Binding-site contacts:
Ligand atom C9 contacts residue LEU342 of chain 1.B at 3.8 Å (hydrophobic).
Ligand atom C4 contacts residue PHE40 of chain 1.D at 4.0 Å (hydrophobic).
Ligand atom C5 contacts residue TYR45 of chain 1.D at 4.3 Å (hydrophobic).
Ligand atom C7 contacts residue TRP244 of chain 1.B at 4.2 Å (hydrophobic).
Ligand atom C8 contacts residue TYR66 of chain 1.B at 4.3 Å (hydrophobic).
Ligand atom C5 contacts residue TYR66 of chain 1.B at 3.4 Å (hydrophobic).
Ligand atom C2 contacts residue ASP39 of chain 1.D at 3.8 Å.
Ligand atom O contacts residue CYS180 of chain 1.B at 3.3 Å (h-bond).
Ligand atom C2 contacts residue TYR240 of chain 1.B at 3.7 Å (hydrophobic).
Ligand atom C6 contacts residue TYR66 of chain 1.B at 3.2 Å (hydrophobic).
Ligand atom C4 contacts residue ASP39 of chain 1.D at 4.0 Å.
Ligand atom C contacts residue LEU295 of chain 1.B at 3.9 Å (hydrophobic).
Ligand atom C9 contacts residue TYR66 of chain 1.B at 3.4 Å (hydrophobic).
Ligand atom C3 contacts residue ASP39 of chain 1.D at 4.2 Å.
Ligand atom O contacts residue TRP244 of chain 1.B at 4.0 Å.
Ligand atom C3 contacts residue TYR66 of chain 1.B at 4.3 Å (hydrophobic).
Ligand atom O contacts residue HIS129 of chain 1.B at 3.8 Å.
Ligand atom C7 contacts residue CYS180 of chain 1.B at 3.4 Å (hydrophobic).
Ligand atom C6 contacts residue GLN179 of chain 1.B at 4.3 Å.
Ligand atom C8 contacts residue ASP39 of chain 1.D at 3.6 Å.
Ligand atom C6 contacts residue TRP244 of chain 1.B at 3.8 Å (hydrophobic).
Ligand atom C5 contacts residue TYR240 of chain 1.B at 4.3 Å (hydrophobic).
Ligand atom C contacts residue PHE40 of chain 1.D at 4.2 Å (hydrophobic).
Ligand atom O contacts residue TYR66 of chain 1.B at 3.9 Å.
Ligand atom C8 contacts residue GLN179 of chain 1.B at 4.2 Å.
Ligand atom C5 contacts residue GLN179 of chain 1.B at 4.2 Å.
Ligand atom C8 contacts residue PHE177 of chain 1.B at 3.8 Å (hydrophobic).
Ligand atom C4 contacts residue TYR240 of chain 1.B at 4.1 Å (hydrophobic).
Ligand atom C3 contacts residue TYR240 of chain 1.B at 3.5 Å (hydrophobic).
Ligand atom C7 contacts residue TYR66 of chain 1.B at 4.0 Å (hydrophobic).
Ligand atom C1 contacts residue LEU295 of chain 1.B at 4.3 Å (hydrophobic).
Ligand atom O contacts residue CYS171 of chain 1.B at 3.8 Å.
Ligand atom C4 contacts residue TYR66 of chain 1.B at 3.5 Å (hydrophobic).
Ligand atom O contacts residue MSE125 of chain 1.B at 4.2 Å.
Ligand atom C5 contacts residue ASP39 of chain 1.D at 4.3 Å.
Ligand atom C3 contacts residue TRP244 of chain 1.B at 4.0 Å (hydrophobic).
Ligand atom C1 contacts residue PHE40 of chain 1.D at 4.2 Å (hydrophobic).
Ligand atom C7 contacts residue CYS171 of chain 1.B at 3.3 Å (hydrophobic).
Ligand atom C8 contacts residue TYR45 of chain 1.D at 3.2 Å (hydrophobic).
Ligand atom C2 contacts residue PHE40 of chain 1.D at 4.2 Å (hydrophobic).

Sequence of chain 1.D:
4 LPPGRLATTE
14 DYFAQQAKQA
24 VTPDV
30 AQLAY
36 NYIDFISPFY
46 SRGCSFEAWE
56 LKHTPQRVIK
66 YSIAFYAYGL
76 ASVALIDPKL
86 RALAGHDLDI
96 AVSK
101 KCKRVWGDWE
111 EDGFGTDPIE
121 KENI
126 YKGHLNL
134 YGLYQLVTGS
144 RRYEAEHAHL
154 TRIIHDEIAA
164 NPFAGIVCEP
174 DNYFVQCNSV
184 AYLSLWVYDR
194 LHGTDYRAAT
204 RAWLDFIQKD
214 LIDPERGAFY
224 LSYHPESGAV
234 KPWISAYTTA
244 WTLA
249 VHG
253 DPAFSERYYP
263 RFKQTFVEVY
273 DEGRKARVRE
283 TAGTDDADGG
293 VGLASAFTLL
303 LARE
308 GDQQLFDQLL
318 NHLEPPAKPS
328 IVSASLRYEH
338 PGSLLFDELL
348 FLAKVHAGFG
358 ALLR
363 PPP

A protein and the small-molecule ligand that binds it are described below.
Small molecule (SMILES): CC(C)=CCC/C(C)=C/CO

Sequence of chain 1.B:
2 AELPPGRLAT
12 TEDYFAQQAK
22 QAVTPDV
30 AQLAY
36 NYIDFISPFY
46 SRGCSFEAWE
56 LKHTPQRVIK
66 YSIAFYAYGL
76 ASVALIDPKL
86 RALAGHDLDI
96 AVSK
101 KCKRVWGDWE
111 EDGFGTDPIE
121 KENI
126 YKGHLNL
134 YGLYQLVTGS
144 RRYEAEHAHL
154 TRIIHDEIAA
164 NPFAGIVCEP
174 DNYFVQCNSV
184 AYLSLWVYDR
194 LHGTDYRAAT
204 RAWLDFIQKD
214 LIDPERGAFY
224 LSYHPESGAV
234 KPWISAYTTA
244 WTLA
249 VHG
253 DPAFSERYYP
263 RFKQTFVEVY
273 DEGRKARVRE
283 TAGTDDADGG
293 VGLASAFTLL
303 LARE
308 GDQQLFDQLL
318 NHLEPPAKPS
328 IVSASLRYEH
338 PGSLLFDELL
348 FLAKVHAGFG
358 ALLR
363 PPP